A small-molecule ligand and the protein it binds are described below.
Small molecule (SMILES): [H]/N=C(\N)c1ccc(CNC(=O)[C@H](CCC(N)=O)NC(=O)[C@H](NS(=O)(=O)Cc2ccccc2)[C@H](C)CC)cc1

Binding-site contacts:
Ligand atom N3 contacts residue HIS41 of chain 1.B at 3.2 Å.
Ligand atom C25 contacts residue SER211 of chain 1.B at 3.2 Å.
Ligand atom N4 contacts residue GLY213 of chain 1.B at 2.7 Å (h-bond).
Ligand atom S1 contacts residue GLY213 of chain 1.B at 3.5 Å (h-bond).
Ligand atom N3 contacts residue TYR82 of chain 1.B at 3.2 Å (h-bond).
Ligand atom O1 contacts residue GLY213 of chain 1.B at 3.0 Å (h-bond).
Ligand atom N31 contacts residue HIS41 of chain 1.B at 3.4 Å (h-bond).
Ligand atom C13 contacts residue GLY215 of chain 1.B at 3.6 Å.
Ligand atom C32 contacts residue SER211 of chain 1.B at 3.0 Å.
Ligand atom C17 contacts residue TRP212 of chain 1.B at 3.6 Å (hydrophobic).
Ligand atom C3 contacts residue THR87 of chain 1.B at 3.4 Å.
Ligand atom C25 contacts residue TRP212 of chain 1.B at 3.7 Å (hydrophobic).
Ligand atom C9 contacts residue GLY213 of chain 1.B at 3.6 Å.
Ligand atom O2 contacts residue ASP44 of chain 1.B at 3.1 Å (salt-bridge).
Ligand atom C26 contacts residue ASP186 of chain 1.B at 3.4 Å.
Ligand atom C26 contacts residue SER187 of chain 1.B at 3.3 Å.
Ligand atom N3 contacts residue ASP44 of chain 1.B at 3.1 Å (salt-bridge).
Ligand atom N1 contacts residue GLY215 of chain 1.B at 2.8 Å (h-bond).
Ligand atom C24 contacts residue SER211 of chain 1.B at 3.2 Å.
Ligand atom C20 contacts residue GLY85 of chain 1.B at 3.6 Å.
Ligand atom O4 contacts residue GLY215 of chain 1.B at 2.7 Å (h-bond).
Ligand atom C32 contacts residue SER192 of chain 1.B at 3.0 Å.
Ligand atom C2 contacts residue THR86 of chain 1.B at 3.6 Å.
Ligand atom N2 contacts residue ASP186 of chain 1.B at 2.8 Å (salt-bridge).
Ligand atom N3 contacts residue THR86 of chain 1.B at 2.6 Å (h-bond).
Ligand atom C24 contacts residue SER192 of chain 1.B at 3.6 Å.
Ligand atom C6 contacts residue PRO169 of chain 1.B at 3.2 Å (hydrophobic).
Ligand atom N1 contacts residue ASP186 of chain 1.B at 2.7 Å (salt-bridge).
Ligand atom C12 contacts residue LYS189 of chain 1.B at 3.5 Å.
Ligand atom O1 contacts residue TRP212 of chain 1.B at 3.1 Å.
Ligand atom N31 contacts residue SER211 of chain 1.B at 2.8 Å (h-bond).
Ligand atom N3 contacts residue GLY85 of chain 1.B at 3.2 Å.
Ligand atom C2 contacts residue GLY85 of chain 1.B at 3.4 Å.
Ligand atom O4 contacts residue GLY213 of chain 1.B at 3.4 Å (h-bond).
Ligand atom C17 contacts residue GLY213 of chain 1.B at 3.5 Å.
Ligand atom C32 contacts residue HIS41 of chain 1.B at 3.5 Å.
Ligand atom C23 contacts residue VAL210 of chain 1.B at 3.6 Å (hydrophobic).
Ligand atom O2 contacts residue GLY85 of chain 1.B at 3.5 Å.
Ligand atom N2 contacts residue SER187 of chain 1.B at 2.7 Å (h-bond).
Ligand atom C2 contacts residue ASP44 of chain 1.B at 3.5 Å.

Sequence of chain 1.B:
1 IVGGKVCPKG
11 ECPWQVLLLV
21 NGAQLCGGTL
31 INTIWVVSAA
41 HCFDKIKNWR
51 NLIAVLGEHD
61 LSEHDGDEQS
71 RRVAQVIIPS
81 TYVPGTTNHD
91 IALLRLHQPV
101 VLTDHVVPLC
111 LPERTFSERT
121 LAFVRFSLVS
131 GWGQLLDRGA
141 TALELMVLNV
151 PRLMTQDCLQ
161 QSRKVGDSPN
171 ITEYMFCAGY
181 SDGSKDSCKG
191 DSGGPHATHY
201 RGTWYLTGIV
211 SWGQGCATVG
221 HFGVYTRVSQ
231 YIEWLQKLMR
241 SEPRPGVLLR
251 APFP